Sequence of chain 1.F:
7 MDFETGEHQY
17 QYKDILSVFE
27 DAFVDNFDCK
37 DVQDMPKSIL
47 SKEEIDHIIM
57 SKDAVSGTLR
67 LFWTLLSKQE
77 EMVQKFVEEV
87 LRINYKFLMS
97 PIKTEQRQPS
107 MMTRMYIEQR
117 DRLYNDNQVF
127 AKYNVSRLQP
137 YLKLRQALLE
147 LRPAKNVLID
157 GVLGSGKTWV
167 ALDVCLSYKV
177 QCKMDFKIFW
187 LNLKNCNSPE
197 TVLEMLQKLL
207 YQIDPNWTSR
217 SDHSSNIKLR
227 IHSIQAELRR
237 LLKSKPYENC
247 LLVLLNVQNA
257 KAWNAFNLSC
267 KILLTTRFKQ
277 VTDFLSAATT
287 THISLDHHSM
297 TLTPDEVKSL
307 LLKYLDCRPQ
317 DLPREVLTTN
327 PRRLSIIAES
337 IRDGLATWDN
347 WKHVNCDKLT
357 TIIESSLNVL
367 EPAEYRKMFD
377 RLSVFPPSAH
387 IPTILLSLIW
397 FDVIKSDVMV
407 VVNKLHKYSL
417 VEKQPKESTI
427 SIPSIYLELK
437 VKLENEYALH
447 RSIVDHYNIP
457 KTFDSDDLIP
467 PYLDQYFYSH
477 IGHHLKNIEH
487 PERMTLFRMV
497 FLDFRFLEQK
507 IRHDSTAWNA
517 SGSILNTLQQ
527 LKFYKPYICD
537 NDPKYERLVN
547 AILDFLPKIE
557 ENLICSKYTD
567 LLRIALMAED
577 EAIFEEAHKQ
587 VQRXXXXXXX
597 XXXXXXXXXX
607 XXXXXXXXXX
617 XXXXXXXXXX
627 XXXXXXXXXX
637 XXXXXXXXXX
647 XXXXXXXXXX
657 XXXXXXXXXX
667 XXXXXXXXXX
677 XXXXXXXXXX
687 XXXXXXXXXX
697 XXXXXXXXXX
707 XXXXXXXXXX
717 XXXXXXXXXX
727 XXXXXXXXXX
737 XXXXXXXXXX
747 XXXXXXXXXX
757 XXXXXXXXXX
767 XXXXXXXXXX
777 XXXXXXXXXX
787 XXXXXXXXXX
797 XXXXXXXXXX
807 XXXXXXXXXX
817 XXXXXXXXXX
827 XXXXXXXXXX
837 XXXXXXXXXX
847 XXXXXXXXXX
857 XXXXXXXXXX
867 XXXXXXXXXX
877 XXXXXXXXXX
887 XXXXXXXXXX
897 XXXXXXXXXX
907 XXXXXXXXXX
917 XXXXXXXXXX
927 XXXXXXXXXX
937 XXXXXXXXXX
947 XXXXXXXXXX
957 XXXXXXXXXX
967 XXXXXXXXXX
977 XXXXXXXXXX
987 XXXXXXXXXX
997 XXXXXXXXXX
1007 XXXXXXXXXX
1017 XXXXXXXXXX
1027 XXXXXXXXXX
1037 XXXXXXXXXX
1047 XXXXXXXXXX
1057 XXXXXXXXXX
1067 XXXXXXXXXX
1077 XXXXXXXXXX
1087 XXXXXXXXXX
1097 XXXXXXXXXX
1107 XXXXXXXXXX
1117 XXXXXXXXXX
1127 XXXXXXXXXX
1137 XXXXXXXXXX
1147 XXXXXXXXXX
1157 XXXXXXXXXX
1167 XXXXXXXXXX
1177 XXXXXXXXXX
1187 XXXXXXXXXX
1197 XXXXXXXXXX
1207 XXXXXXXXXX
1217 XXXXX

A protein and the small-molecule ligand that binds it are described below.
Small molecule (SMILES): Nc1ncnc2c1ncn2[C@H]1C[C@H](O)[C@@H](CO[P](=O)(O)O[P](=O)(O)OP(=O)(O)O)O1

Binding-site contacts:
Ligand atom O3A contacts residue GLY160 of chain 1.F at 3.2 Å.
Ligand atom O1G contacts residue LYS163 of chain 1.F at 3.1 Å.
Ligand atom O2A contacts residue MG1 of chain 1.AA at 3.2 Å.
Ligand atom O3' contacts residue SER331 of chain 1.F at 3.1 Å.
Ligand atom O3B contacts residue MG1 of chain 1.AA at 3.4 Å.
Ligand atom O5' contacts residue TRP165 of chain 1.F at 3.6 Å.
Ligand atom O1A contacts residue TRP165 of chain 1.F at 2.9 Å (h-bond).
Ligand atom O3B contacts residue GLY160 of chain 1.F at 2.9 Å (h-bond).
Ligand atom PB contacts residue GLY160 of chain 1.F at 3.4 Å.
Ligand atom O2B contacts residue LYS163 of chain 1.F at 3.0 Å.
Ligand atom O2B contacts residue SER161 of chain 1.F at 3.0 Å (h-bond).
Ligand atom O3G contacts residue LEU159 of chain 1.F at 3.5 Å.
Ligand atom O1A contacts residue GLY162 of chain 1.F at 2.8 Å.
Ligand atom O3A contacts residue GLY162 of chain 1.F at 2.9 Å (h-bond).
Ligand atom C1' contacts residue SER331 of chain 1.F at 3.1 Å.
Ligand atom O1G contacts residue LEU159 of chain 1.F at 3.3 Å.
Ligand atom O2G contacts residue MG1 of chain 1.AA at 2.3 Å.
Ligand atom PG contacts residue MG1 of chain 1.AA at 3.5 Å.
Ligand atom N3 contacts residue SER331 of chain 1.F at 3.5 Å (h-bond).
Ligand atom PB contacts residue MG1 of chain 1.AA at 3.5 Å.
Ligand atom O2B contacts residue GLY162 of chain 1.F at 3.1 Å (h-bond).
Ligand atom O1B contacts residue THR164 of chain 1.F at 2.8 Å (h-bond).
Ligand atom O1B contacts residue MG1 of chain 1.AA at 2.3 Å.
Ligand atom N1 contacts residue ALA127 of chain 1.F at 3.2 Å.
Ligand atom N3 contacts residue ALA127 of chain 1.F at 3.5 Å.
Ligand atom N1 contacts residue ASN130 of chain 1.F at 3.5 Å.
Ligand atom PB contacts residue GLY162 of chain 1.F at 3.5 Å.
Ligand atom PG contacts residue GLY160 of chain 1.F at 3.4 Å.
Ligand atom C2 contacts residue TYR310 of chain 1.F at 2.7 Å (hydrophobic).
Ligand atom O1A contacts residue LYS163 of chain 1.F at 2.8 Å (salt-bridge).
Ligand atom O3G contacts residue ARG273 of chain 1.F at 2.1 Å (salt-bridge).
Ligand atom O1A contacts residue THR164 of chain 1.F at 2.7 Å (h-bond).
Ligand atom O1G contacts residue GLY160 of chain 1.F at 3.0 Å (h-bond).
Ligand atom PA contacts residue GLY162 of chain 1.F at 3.5 Å.
Ligand atom N6 contacts residue ASN130 of chain 1.F at 3.0 Å.
Ligand atom PG contacts residue ARG273 of chain 1.F at 3.2 Å.
Ligand atom C2 contacts residue ALA127 of chain 1.F at 2.8 Å (hydrophobic).
Ligand atom N3 contacts residue TYR310 of chain 1.F at 2.7 Å (h-bond).
Ligand atom O2B contacts residue GLY160 of chain 1.F at 3.1 Å (h-bond).
Ligand atom N7 contacts residue ARG133 of chain 1.F at 3.4 Å (salt-bridge).